The protein below binds the small molecule below.
Small molecule (SMILES): CC(=O)N[C@H]1[C@H](O[C@H]2[C@H](O)[C@@H](NC(C)=O)CO[C@@H]2CO)O[C@H](CO)[C@@H](O)[C@@H]1O

Binding-site contacts:
Ligand atom C5 contacts residue ASN24 of chain 2.A at 3.7 Å.
Ligand atom C8 contacts residue THR14 of chain 2.A at 3.9 Å.
Ligand atom C3 contacts residue ASN24 of chain 2.A at 3.9 Å.
Ligand atom O7 contacts residue ASN24 of chain 2.A at 3.0 Å (h-bond).
Ligand atom C4 contacts residue ASN24 of chain 2.A at 4.3 Å.
Ligand atom C7 contacts residue ASN24 of chain 2.A at 3.2 Å.
Ligand atom C1 contacts residue ASN24 of chain 2.A at 1.5 Å.
Ligand atom C2 contacts residue ASN24 of chain 2.A at 2.5 Å.
Ligand atom N2 contacts residue ASN24 of chain 2.A at 3.0 Å (h-bond).
Ligand atom O5 contacts residue ASN24 of chain 2.A at 2.4 Å (h-bond).
Ligand atom C8 contacts residue ASN24 of chain 2.A at 4.3 Å.

Sequence of chain 2.A:
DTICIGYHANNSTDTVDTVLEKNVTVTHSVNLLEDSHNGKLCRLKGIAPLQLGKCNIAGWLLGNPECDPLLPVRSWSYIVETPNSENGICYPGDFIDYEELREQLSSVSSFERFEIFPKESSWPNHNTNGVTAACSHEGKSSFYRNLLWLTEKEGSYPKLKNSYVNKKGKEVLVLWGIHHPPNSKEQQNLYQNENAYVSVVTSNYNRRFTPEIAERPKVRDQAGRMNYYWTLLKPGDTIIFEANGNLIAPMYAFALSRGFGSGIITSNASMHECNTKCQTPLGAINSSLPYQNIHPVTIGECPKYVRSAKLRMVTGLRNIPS